Sequence of chain 1.D:
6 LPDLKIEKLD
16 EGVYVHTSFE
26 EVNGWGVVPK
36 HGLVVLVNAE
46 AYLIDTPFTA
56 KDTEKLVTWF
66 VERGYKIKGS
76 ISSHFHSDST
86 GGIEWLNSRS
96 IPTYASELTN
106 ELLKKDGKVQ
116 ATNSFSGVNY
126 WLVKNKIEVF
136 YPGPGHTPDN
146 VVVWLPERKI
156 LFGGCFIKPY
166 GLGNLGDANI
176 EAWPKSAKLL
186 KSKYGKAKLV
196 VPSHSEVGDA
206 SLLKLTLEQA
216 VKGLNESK

Binding-site contacts:
Ligand atom OXT contacts residue LYS163 of chain 1.D at 2.8 Å (salt-bridge).
Ligand atom CAD contacts residue ASP83 of chain 1.D at 3.5 Å.
Ligand atom CAJ contacts residue ZN1 of chain 1.W at 4.0 Å.
Ligand atom SAC contacts residue ZN1 of chain 1.W at 2.6 Å.
Ligand atom SAG contacts residue ASN169 of chain 1.D at 3.6 Å (h-bond).
Ligand atom C contacts residue HIS199 of chain 1.D at 4.0 Å.
Ligand atom C contacts residue HIS141 of chain 1.D at 3.5 Å.
Ligand atom SAC contacts residue ZN1 of chain 1.X at 2.1 Å.
Ligand atom O contacts residue HIS199 of chain 1.D at 3.4 Å.
Ligand atom SAC contacts residue HIS81 of chain 1.D at 3.6 Å (h-bond).
Ligand atom N contacts residue HIS199 of chain 1.D at 3.6 Å.
Ligand atom CAJ contacts residue ZN1 of chain 1.X at 3.4 Å.
Ligand atom SAH contacts residue HIS199 of chain 1.D at 3.7 Å.
Ligand atom SAC contacts residue CYS160 of chain 1.D at 3.7 Å.
Ligand atom C contacts residue ASN169 of chain 1.D at 3.8 Å.
Ligand atom OXT contacts residue LEU167 of chain 1.D at 4.0 Å.
Ligand atom CAD contacts residue ZN1 of chain 1.W at 3.5 Å.
Ligand atom O contacts residue HIS141 of chain 1.D at 3.3 Å.
Ligand atom C contacts residue ZN1 of chain 1.X at 3.2 Å.
Ligand atom CAF contacts residue ASP83 of chain 1.D at 4.0 Å.
Ligand atom SAC contacts residue HIS199 of chain 1.D at 3.8 Å.
Ligand atom SAC contacts residue ASP83 of chain 1.D at 3.1 Å (salt-bridge).
Ligand atom CB contacts residue HIS199 of chain 1.D at 3.5 Å.
Ligand atom SAC contacts residue HIS79 of chain 1.D at 3.9 Å.
Ligand atom OXT contacts residue GLY168 of chain 1.D at 3.6 Å.
Ligand atom CAM contacts residue ASP83 of chain 1.D at 3.5 Å.
Ligand atom OXT contacts residue ASN169 of chain 1.D at 2.8 Å (h-bond).
Ligand atom C contacts residue LYS163 of chain 1.D at 3.2 Å.
Ligand atom CAM contacts residue ZN1 of chain 1.X at 3.6 Å.
Ligand atom O contacts residue CYS160 of chain 1.D at 3.7 Å.
Ligand atom CAD contacts residue HIS81 of chain 1.D at 3.6 Å.
Ligand atom CAM contacts residue HIS199 of chain 1.D at 3.6 Å.
Ligand atom CA contacts residue ASN169 of chain 1.D at 3.8 Å.
Ligand atom OXT contacts residue HIS141 of chain 1.D at 3.5 Å.
Ligand atom N contacts residue ZN1 of chain 1.X at 2.9 Å.
Ligand atom SAH contacts residue VAL33 of chain 1.D at 3.8 Å.
Ligand atom CAD contacts residue ZN1 of chain 1.X at 3.4 Å.
Ligand atom O contacts residue LYS163 of chain 1.D at 3.1 Å (salt-bridge).
Ligand atom O contacts residue ZN1 of chain 1.X at 2.2 Å.
Ligand atom CA contacts residue ZN1 of chain 1.X at 3.6 Å.

The protein below binds the small molecule below.
Small molecule (SMILES): O=C(O)[C@H]1CS[C@@H]2CS[C@@H](CS)N12